The protein below binds the small molecule below.
Small molecule (SMILES): Cc1cn([C@H]2C[C@H](O[P](=O)(O)OC[C@H]3O[C@@H](n4ccc(N)nc4=O)C[C@@H]3O[P](O)(=S)OC[C@H]3O[C@@H](n4cnc5c(N)ncnc54)C[C@@H]3O[P](O)(=S)OC[C@H]3O[C@@H](n4cnc5c(N)ncnc54)C[C@@H]3O)[C@@H](COP(=O)=O)O2)c(=O)[nH]c1=O

Binding-site contacts:
Ligand atom C4 contacts residue PHE381 of chain 1.A at 3.2 Å (hydrophobic).
Ligand atom C5 contacts residue TYR557 of chain 1.A at 3.3 Å (hydrophobic).
Ligand atom C5 contacts residue PHE381 of chain 1.A at 3.3 Å (hydrophobic).
Ligand atom N3 contacts residue DG8 of chain 1.C at 2.9 Å (h-bond).
Ligand atom N3 contacts residue DG8 of chain 1.C at 3.1 Å (h-bond).
Ligand atom C4 contacts residue DG8 of chain 1.C at 3.2 Å.
Ligand atom O2 contacts residue DG8 of chain 1.C at 3.3 Å (h-bond).
Ligand atom C6 contacts residue DG8 of chain 1.C at 3.5 Å.
Ligand atom C2 contacts residue TYR557 of chain 1.A at 2.9 Å (hydrophobic).
Ligand atom C5 contacts residue DG8 of chain 1.C at 3.3 Å.
Ligand atom C2 contacts residue DG8 of chain 1.C at 2.9 Å.
Ligand atom OP1 contacts residue LYS539 of chain 1.A at 3.3 Å.
Ligand atom N1 contacts residue DG8 of chain 1.C at 3.2 Å (h-bond).
Ligand atom O2 contacts residue DG8 of chain 1.C at 3.3 Å (h-bond).
Ligand atom C2' contacts residue PHE381 of chain 1.A at 3.3 Å (hydrophobic).
Ligand atom N1 contacts residue DG8 of chain 1.C at 3.2 Å (h-bond).
Ligand atom N1 contacts residue TYR557 of chain 1.A at 2.6 Å.
Ligand atom N6 contacts residue TYR557 of chain 1.A at 3.1 Å.
Ligand atom S2P contacts residue CA1 of chain 1.D at 2.9 Å.
Ligand atom O4 contacts residue DA9 of chain 1.C at 2.7 Å (h-bond).
Ligand atom O3' contacts residue CYS371 of chain 1.A at 2.5 Å (h-bond).
Ligand atom C4 contacts residue TYR557 of chain 1.A at 3.2 Å (hydrophobic).
Ligand atom N3 contacts residue PHE381 of chain 1.A at 3.4 Å.
Ligand atom N3 contacts residue TYR557 of chain 1.A at 3.4 Å.
Ligand atom C4 contacts residue DG8 of chain 1.C at 3.2 Å.
Ligand atom C4 contacts residue DA9 of chain 1.C at 3.4 Å.
Ligand atom N3 contacts residue PRO382 of chain 1.A at 3.3 Å.
Ligand atom C2 contacts residue PHE381 of chain 1.A at 3.5 Å (hydrophobic).
Ligand atom C3' contacts residue GLU370 of chain 1.A at 3.2 Å.
Ligand atom N3 contacts residue DA9 of chain 1.C at 2.6 Å (h-bond).
Ligand atom O3' contacts residue GLU370 of chain 1.A at 3.2 Å.
Ligand atom C4' contacts residue PHE470 of chain 1.A at 3.5 Å (hydrophobic).
Ligand atom C2 contacts residue DG8 of chain 1.C at 3.2 Å.
Ligand atom C8 contacts residue PHE381 of chain 1.A at 3.4 Å (hydrophobic).
Ligand atom C6 contacts residue DG8 of chain 1.C at 3.3 Å.
Ligand atom C2 contacts residue DA9 of chain 1.C at 3.3 Å.
Ligand atom O2 contacts residue DA9 of chain 1.C at 3.2 Å (h-bond).
Ligand atom C6 contacts residue TYR557 of chain 1.A at 3.0 Å (hydrophobic).
Ligand atom O4' contacts residue DG8 of chain 1.C at 3.5 Å (h-bond).
Ligand atom N9 contacts residue PHE381 of chain 1.A at 3.2 Å.

Sequence of chain 1.A:
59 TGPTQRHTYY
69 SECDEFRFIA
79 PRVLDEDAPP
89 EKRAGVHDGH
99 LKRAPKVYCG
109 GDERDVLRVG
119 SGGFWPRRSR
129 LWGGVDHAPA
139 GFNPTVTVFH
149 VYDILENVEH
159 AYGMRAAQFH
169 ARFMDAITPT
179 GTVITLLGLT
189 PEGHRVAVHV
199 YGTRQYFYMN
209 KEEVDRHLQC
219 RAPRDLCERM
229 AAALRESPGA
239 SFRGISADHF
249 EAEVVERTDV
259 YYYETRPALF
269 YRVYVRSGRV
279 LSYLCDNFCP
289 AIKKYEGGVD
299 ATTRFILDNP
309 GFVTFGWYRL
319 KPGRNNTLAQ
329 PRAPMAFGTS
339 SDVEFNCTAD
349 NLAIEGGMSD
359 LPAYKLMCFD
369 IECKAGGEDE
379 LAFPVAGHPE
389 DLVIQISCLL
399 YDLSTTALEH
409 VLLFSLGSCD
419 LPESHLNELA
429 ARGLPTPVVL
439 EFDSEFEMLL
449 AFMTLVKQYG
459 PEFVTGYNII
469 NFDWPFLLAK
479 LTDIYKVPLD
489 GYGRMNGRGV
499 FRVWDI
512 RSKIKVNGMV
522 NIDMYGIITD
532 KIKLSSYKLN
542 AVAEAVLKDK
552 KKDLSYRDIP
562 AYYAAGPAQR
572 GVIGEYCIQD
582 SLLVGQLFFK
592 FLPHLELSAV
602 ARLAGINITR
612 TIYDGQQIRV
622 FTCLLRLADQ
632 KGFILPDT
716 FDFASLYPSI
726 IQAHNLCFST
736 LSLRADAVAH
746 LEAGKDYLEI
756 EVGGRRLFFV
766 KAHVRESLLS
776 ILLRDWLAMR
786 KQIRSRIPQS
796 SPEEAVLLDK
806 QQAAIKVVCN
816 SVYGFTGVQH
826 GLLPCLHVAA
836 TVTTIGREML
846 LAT